Binding-site contacts:
Ligand atom O5 contacts residue HIS40 of chain 6.A at 3.9 Å.
Ligand atom C8 contacts residue SER59 of chain 6.A at 3.2 Å.
Ligand atom N2 contacts residue SER59 of chain 6.A at 3.8 Å.
Ligand atom C1 contacts residue ASN63 of chain 6.A at 1.4 Å.
Ligand atom C5 contacts residue HIS40 of chain 6.A at 3.5 Å.
Ligand atom O7 contacts residue ASN63 of chain 6.A at 3.0 Å (h-bond).
Ligand atom N2 contacts residue ASN63 of chain 6.A at 2.9 Å (h-bond).
Ligand atom O6 contacts residue LEU41 of chain 6.A at 4.4 Å.
Ligand atom O6 contacts residue HIS40 of chain 6.A at 1.4 Å.
Ligand atom C8 contacts residue TRP60 of chain 6.A at 3.9 Å (hydrophobic).
Ligand atom C2 contacts residue ASN63 of chain 6.A at 2.5 Å.
Ligand atom C7 contacts residue SER59 of chain 6.A at 4.1 Å.
Ligand atom O5 contacts residue ASN63 of chain 6.A at 2.4 Å (h-bond).
Ligand atom C8 contacts residue ASN63 of chain 6.A at 4.3 Å.
Ligand atom C3 contacts residue ASN63 of chain 6.A at 3.8 Å.
Ligand atom C6 contacts residue HIS40 of chain 6.A at 2.1 Å.
Ligand atom C7 contacts residue ASN63 of chain 6.A at 3.1 Å.
Ligand atom C7 contacts residue HIS56 of chain 6.A at 4.3 Å.
Ligand atom C5 contacts residue ASN63 of chain 6.A at 3.7 Å.
Ligand atom C8 contacts residue HIS56 of chain 6.A at 3.4 Å.
Ligand atom C4 contacts residue ASN63 of chain 6.A at 4.2 Å.

This protein binds this small molecule.
Small molecule (SMILES): CC(=O)N[C@H]1[C@H](O[C@H]2[C@H](O)[C@@H](NC(C)=O)CO[C@@H]2CO)O[C@H](CO)[C@@H](O[C@H]2O[C@H](CO)[C@@H](O)[C@H](O)[C@@H]2O)[C@@H]1O

Sequence of chain 6.A:
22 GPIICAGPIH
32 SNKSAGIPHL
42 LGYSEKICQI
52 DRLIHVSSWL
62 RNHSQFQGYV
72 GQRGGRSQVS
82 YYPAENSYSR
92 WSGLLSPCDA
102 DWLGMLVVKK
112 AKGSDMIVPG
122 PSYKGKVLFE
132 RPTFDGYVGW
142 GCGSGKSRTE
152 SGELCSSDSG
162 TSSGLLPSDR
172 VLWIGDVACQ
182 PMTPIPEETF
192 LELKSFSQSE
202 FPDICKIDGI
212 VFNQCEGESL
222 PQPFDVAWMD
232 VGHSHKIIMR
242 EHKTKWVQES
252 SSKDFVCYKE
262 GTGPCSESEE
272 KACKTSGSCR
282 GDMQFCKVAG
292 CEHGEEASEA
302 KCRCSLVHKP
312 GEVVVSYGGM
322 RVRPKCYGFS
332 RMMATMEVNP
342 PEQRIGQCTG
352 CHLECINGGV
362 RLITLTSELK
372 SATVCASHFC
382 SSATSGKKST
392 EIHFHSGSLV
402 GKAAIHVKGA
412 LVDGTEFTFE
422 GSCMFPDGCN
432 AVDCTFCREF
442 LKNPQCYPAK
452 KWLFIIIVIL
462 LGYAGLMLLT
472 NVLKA